Sequence of chain 1.B:
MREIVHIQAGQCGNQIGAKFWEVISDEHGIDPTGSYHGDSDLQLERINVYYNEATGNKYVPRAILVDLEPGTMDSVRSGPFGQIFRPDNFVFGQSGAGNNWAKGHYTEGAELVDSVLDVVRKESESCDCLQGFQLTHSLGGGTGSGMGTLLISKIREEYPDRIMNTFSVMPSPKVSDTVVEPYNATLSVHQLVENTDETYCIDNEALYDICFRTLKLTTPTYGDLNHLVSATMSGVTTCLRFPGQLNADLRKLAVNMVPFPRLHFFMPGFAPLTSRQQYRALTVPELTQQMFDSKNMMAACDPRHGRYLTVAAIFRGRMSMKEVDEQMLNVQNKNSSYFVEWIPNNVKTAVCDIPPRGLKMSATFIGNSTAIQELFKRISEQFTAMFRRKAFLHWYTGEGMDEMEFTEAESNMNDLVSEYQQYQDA

The protein below binds the small molecule below.
Small molecule (SMILES): C=C(CC(=O)OC)C(=O)N[C@@H](c1ccccc1)[C@@H](O)C(=O)O[C@H]1C[C@@]2(O)[C@@H](OC(=O)c3ccccc3)[C@@H]3[C@]4(OC(C)=O)CO[C@@H]4C[C@H](O)[C@@]3(C)C(=O)[C@H](O)C(=C1C)C2(C)C

Binding-site contacts:
Ligand atom O7 contacts residue GLN280 of chain 1.B at 3.5 Å (h-bond).
Ligand atom O31 contacts residue GLY360 of chain 1.B at 2.4 Å (h-bond).
Ligand atom C37 contacts residue PRO358 of chain 1.B at 3.6 Å (hydrophobic).
Ligand atom C26 contacts residue ASP224 of chain 1.B at 3.6 Å.
Ligand atom O31 contacts residue ARG359 of chain 1.B at 2.6 Å (salt-bridge).
Ligand atom C25 contacts residue HIS227 of chain 1.B at 3.4 Å.
Ligand atom C37 contacts residue SER234 of chain 1.B at 3.3 Å.
Ligand atom C26 contacts residue LEU215 of chain 1.B at 3.5 Å (hydrophobic).
Ligand atom C38 contacts residue PRO358 of chain 1.B at 3.5 Å (hydrophobic).
Ligand atom O9 contacts residue GLN280 of chain 1.B at 3.1 Å (h-bond).
Ligand atom O10 contacts residue GLN280 of chain 1.B at 3.4 Å (h-bond).
Ligand atom C19 contacts residue THR274 of chain 1.B at 3.2 Å.
Ligand atom O28 contacts residue LEU361 of chain 1.B at 3.4 Å.
Ligand atom C38 contacts residue VAL23 of chain 1.B at 3.4 Å (hydrophobic).
Ligand atom C31 contacts residue GLY360 of chain 1.B at 3.5 Å.
Ligand atom C25 contacts residue ASP224 of chain 1.B at 3.2 Å.
Ligand atom C35 contacts residue PRO358 of chain 1.B at 3.6 Å (hydrophobic).
Ligand atom O43 contacts residue HIS227 of chain 1.B at 3.1 Å.
Ligand atom C37 contacts residue VAL23 of chain 1.B at 3.5 Å (hydrophobic).
Ligand atom C16 contacts residue ARG276 of chain 1.B at 3.4 Å.
Ligand atom C34 contacts residue PRO358 of chain 1.B at 3.5 Å (hydrophobic).
Ligand atom C37 contacts residue GLU27 of chain 1.B at 3.1 Å.
Ligand atom C18 contacts residue GLY360 of chain 1.B at 3.4 Å.
Ligand atom O1 contacts residue HIS227 of chain 1.B at 3.4 Å.
Ligand atom C42 contacts residue HIS227 of chain 1.B at 3.5 Å.
Ligand atom O5 contacts residue LEU273 of chain 1.B at 3.2 Å.
Ligand atom C36 contacts residue ALA231 of chain 1.B at 3.4 Å (hydrophobic).
Ligand atom C24 contacts residue HIS227 of chain 1.B at 3.4 Å.
Ligand atom O30 contacts residue GLY360 of chain 1.B at 3.5 Å (h-bond).
Ligand atom C6 contacts residue THR274 of chain 1.B at 3.6 Å.
Ligand atom C5 contacts residue PRO272 of chain 1.B at 3.4 Å (hydrophobic).
Ligand atom C35 contacts residue ALA231 of chain 1.B at 3.5 Å (hydrophobic).
Ligand atom O5 contacts residue THR274 of chain 1.B at 2.9 Å (h-bond).
Ligand atom C33 contacts residue PRO358 of chain 1.B at 3.4 Å (hydrophobic).
Ligand atom O31 contacts residue PRO358 of chain 1.B at 3.3 Å.
Ligand atom C30 contacts residue GLY360 of chain 1.B at 3.6 Å.
Ligand atom O5 contacts residue PRO272 of chain 1.B at 3.6 Å (h-bond).
Ligand atom O39 contacts residue HIS227 of chain 1.B at 2.5 Å (h-bond).
Ligand atom C27 contacts residue LEU215 of chain 1.B at 3.6 Å (hydrophobic).
Ligand atom C35 contacts residue PHE270 of chain 1.B at 3.4 Å (hydrophobic).